Sequence of chain 1.B:
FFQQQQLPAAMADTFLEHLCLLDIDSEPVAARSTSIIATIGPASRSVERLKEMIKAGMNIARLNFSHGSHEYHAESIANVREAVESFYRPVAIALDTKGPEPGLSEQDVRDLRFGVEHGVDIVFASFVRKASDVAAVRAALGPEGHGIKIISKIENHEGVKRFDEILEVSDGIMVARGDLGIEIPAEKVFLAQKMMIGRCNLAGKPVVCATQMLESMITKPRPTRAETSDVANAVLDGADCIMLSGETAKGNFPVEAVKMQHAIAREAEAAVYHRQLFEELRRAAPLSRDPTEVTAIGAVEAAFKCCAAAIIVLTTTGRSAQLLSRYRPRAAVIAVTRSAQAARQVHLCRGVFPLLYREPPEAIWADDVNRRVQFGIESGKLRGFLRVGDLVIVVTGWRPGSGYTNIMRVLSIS

The small molecule below binds the protein below.
Small molecule (SMILES): O=P(O)(O)OC[C@H]1O[C@](O)(COP(=O)(O)O)[C@@H](O)[C@@H]1O

Binding-site contacts:
Ligand atom O4P contacts residue THR445 of chain 1.B at 3.4 Å (h-bond).
Ligand atom O4 contacts residue GLY532 of chain 1.B at 3.7 Å.
Ligand atom C4 contacts residue THR534 of chain 1.B at 3.7 Å.
Ligand atom C3 contacts residue ARG528 of chain 1.B at 3.5 Å.
Ligand atom O6P contacts residue SER449 of chain 1.B at 3.0 Å (h-bond).
Ligand atom C6 contacts residue THR534 of chain 1.B at 3.2 Å.
Ligand atom O4P contacts residue THR444 of chain 1.B at 3.8 Å.
Ligand atom O2P contacts residue TRP494 of chain 1.B at 2.7 Å (h-bond).
Ligand atom O5P contacts residue GLY532 of chain 1.B at 2.9 Å (h-bond).
Ligand atom P2 contacts residue THR444 of chain 1.B at 3.5 Å.
Ligand atom O4 contacts residue SER531 of chain 1.B at 3.7 Å.
Ligand atom O6P contacts residue THR444 of chain 1.B at 2.5 Å (h-bond).
Ligand atom O2 contacts residue GLY526 of chain 1.B at 3.4 Å (h-bond).
Ligand atom P2 contacts residue SER449 of chain 1.B at 3.8 Å.
Ligand atom O4P contacts residue SER531 of chain 1.B at 3.0 Å.
Ligand atom O6 contacts residue THR445 of chain 1.B at 3.1 Å (h-bond).
Ligand atom O6P contacts residue ARG448 of chain 1.B at 3.6 Å (salt-bridge).
Ligand atom O4 contacts residue GLY530 of chain 1.B at 2.7 Å (h-bond).
Ligand atom O5P contacts residue SER449 of chain 1.B at 3.8 Å.
Ligand atom O1 contacts residue GLY530 of chain 1.B at 3.7 Å.
Ligand atom O3P contacts residue GLY530 of chain 1.B at 3.1 Å (h-bond).
Ligand atom O4P contacts residue THR446 of chain 1.B at 2.7 Å (h-bond).
Ligand atom P1 contacts residue ARG501 of chain 1.B at 3.8 Å.
Ligand atom C4 contacts residue GLY530 of chain 1.B at 3.6 Å.
Ligand atom O2 contacts residue LEU443 of chain 1.B at 3.6 Å.
Ligand atom P2 contacts residue SER531 of chain 1.B at 3.5 Å.
Ligand atom C6 contacts residue LEU443 of chain 1.B at 3.5 Å (hydrophobic).
Ligand atom O2P contacts residue ARG501 of chain 1.B at 3.4 Å (salt-bridge).
Ligand atom O5P contacts residue SER531 of chain 1.B at 3.2 Å.
Ligand atom C1 contacts residue ARG501 of chain 1.B at 3.8 Å.
Ligand atom O3 contacts residue GLY526 of chain 1.B at 3.1 Å.
Ligand atom O1P contacts residue ARG501 of chain 1.B at 2.5 Å (salt-bridge).
Ligand atom O4 contacts residue THR534 of chain 1.B at 3.3 Å (h-bond).
Ligand atom P2 contacts residue THR445 of chain 1.B at 3.6 Å.
Ligand atom O5 contacts residue LEU443 of chain 1.B at 3.4 Å (h-bond).
Ligand atom O4 contacts residue TYR533 of chain 1.B at 2.9 Å (h-bond).
Ligand atom O6 contacts residue THR444 of chain 1.B at 3.5 Å.
Ligand atom O3 contacts residue ARG528 of chain 1.B at 3.0 Å (salt-bridge).
Ligand atom C3 contacts residue GLY530 of chain 1.B at 3.7 Å.
Ligand atom O6 contacts residue SER531 of chain 1.B at 3.7 Å.